A small-molecule ligand and the protein it binds are described below.
Small molecule (SMILES): C[C@H](N)C(=O)N[C@@H](C)C(=O)N[C@@H](C)C(=O)N[C@@H](C)C(=O)N[C@@H](C)C(=O)N[C@@H](C)C=O

Binding-site contacts:
Ligand atom CB contacts residue GLU34 of chain 1.A at 3.0 Å.
Ligand atom O contacts residue ILE84 of chain 1.A at 3.8 Å.
Ligand atom N contacts residue GLU34 of chain 1.A at 4.0 Å.
Ligand atom CA contacts residue ARG27 of chain 1.A at 4.1 Å.
Ligand atom O contacts residue THR22 of chain 2.C at 4.2 Å.
Ligand atom CB contacts residue THR22 of chain 2.C at 3.3 Å.
Ligand atom CA contacts residue LEU88 of chain 1.A at 4.5 Å (hydrophobic).
Ligand atom O contacts residue LEU88 of chain 1.A at 4.4 Å.
Ligand atom CB contacts residue ILE26 of chain 1.A at 3.9 Å (hydrophobic).
Ligand atom O contacts residue ILE26 of chain 1.A at 3.6 Å.
Ligand atom C contacts residue ILE84 of chain 1.A at 4.2 Å (hydrophobic).
Ligand atom CB contacts residue LEU29 of chain 2.C at 4.0 Å (hydrophobic).
Ligand atom CB contacts residue LEU88 of chain 1.A at 3.3 Å (hydrophobic).
Ligand atom CB contacts residue ILE84 of chain 1.A at 4.0 Å (hydrophobic).
Ligand atom C contacts residue ILE26 of chain 1.A at 4.2 Å (hydrophobic).
Ligand atom O contacts residue SER90 of chain 1.A at 4.0 Å.
Ligand atom O contacts residue GLU23 of chain 1.A at 3.8 Å.
Ligand atom CA contacts residue GLU34 of chain 1.A at 3.2 Å.
Ligand atom C contacts residue ARG30 of chain 1.A at 4.2 Å.
Ligand atom CA contacts residue LEU29 of chain 2.C at 3.9 Å (hydrophobic).
Ligand atom CA contacts residue ILE84 of chain 1.A at 3.8 Å (hydrophobic).
Ligand atom O contacts residue GLU25 of chain 2.C at 4.4 Å.
Ligand atom CA contacts residue THR22 of chain 2.C at 4.0 Å.
Ligand atom O contacts residue ARG30 of chain 1.A at 3.1 Å.
Ligand atom C contacts residue LEU88 of chain 1.A at 4.4 Å (hydrophobic).
Ligand atom CA contacts residue GLU37 of chain 1.A at 4.5 Å.
Ligand atom N contacts residue LYS28 of chain 2.C at 4.4 Å.
Ligand atom C contacts residue GLU34 of chain 1.A at 4.1 Å.
Ligand atom O contacts residue GLU37 of chain 1.A at 3.9 Å.
Ligand atom O contacts residue GLU34 of chain 1.A at 3.5 Å.
Ligand atom CB contacts residue LEU88 of chain 1.A at 4.1 Å (hydrophobic).
Ligand atom N contacts residue GLU25 of chain 2.C at 3.6 Å.
Ligand atom N contacts residue ILE26 of chain 1.A at 4.2 Å.
Ligand atom N contacts residue GLU34 of chain 1.A at 4.4 Å.
Ligand atom N contacts residue LEU29 of chain 2.C at 4.0 Å.
Ligand atom CB contacts residue GLU23 of chain 1.A at 3.4 Å.
Ligand atom CB contacts residue GLU37 of chain 1.A at 3.4 Å.
Ligand atom CA contacts residue ILE26 of chain 1.A at 4.3 Å (hydrophobic).
Ligand atom CB contacts residue ARG27 of chain 1.A at 3.4 Å.

Sequence of chain 1.A:
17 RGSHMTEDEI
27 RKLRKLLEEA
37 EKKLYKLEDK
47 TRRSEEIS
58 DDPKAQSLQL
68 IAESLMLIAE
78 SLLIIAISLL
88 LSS

Sequence of chain 2.C:
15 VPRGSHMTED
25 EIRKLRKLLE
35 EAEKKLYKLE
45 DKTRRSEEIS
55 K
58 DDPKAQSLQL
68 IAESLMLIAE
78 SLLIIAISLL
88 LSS